Sequence of chain 1.K:
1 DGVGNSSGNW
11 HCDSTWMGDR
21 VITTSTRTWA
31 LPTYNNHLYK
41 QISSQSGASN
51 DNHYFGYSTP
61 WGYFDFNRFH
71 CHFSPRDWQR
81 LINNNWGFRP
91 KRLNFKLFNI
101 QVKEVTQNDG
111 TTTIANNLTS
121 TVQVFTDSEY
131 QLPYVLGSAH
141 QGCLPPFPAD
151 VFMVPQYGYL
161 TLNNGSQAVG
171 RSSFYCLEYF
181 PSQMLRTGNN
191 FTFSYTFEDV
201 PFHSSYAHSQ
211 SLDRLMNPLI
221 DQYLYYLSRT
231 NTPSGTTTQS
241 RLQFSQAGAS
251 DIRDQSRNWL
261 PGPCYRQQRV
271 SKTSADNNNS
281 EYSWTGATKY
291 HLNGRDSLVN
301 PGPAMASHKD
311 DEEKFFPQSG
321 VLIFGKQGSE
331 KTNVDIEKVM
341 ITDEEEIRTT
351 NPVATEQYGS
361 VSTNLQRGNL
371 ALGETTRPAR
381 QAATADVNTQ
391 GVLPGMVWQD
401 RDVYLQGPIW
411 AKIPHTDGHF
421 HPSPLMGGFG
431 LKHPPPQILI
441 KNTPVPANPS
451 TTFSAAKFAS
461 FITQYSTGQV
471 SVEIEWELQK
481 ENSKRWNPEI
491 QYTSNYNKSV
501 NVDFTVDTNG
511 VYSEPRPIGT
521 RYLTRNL

A protein and the small-molecule ligand that binds it are described below.
Small molecule (SMILES): Nc1ncnc2c1ncn2[C@H]1C[C@H](O)[C@@H](COP(=O)(O)O)O1

Binding-site contacts:
Ligand atom C6 contacts residue PRO201 of chain 1.K at 4.3 Å (hydrophobic).
Ligand atom N7 contacts residue PRO201 of chain 1.K at 4.1 Å.
Ligand atom C3' contacts residue PRO422 of chain 1.K at 3.7 Å (hydrophobic).
Ligand atom O1P contacts residue HIS419 of chain 1.K at 4.3 Å.
Ligand atom C4 contacts residue PRO422 of chain 1.K at 4.2 Å (hydrophobic).
Ligand atom P contacts residue PHE420 of chain 1.K at 4.2 Å.
Ligand atom O5' contacts residue HIS421 of chain 1.K at 3.0 Å (h-bond).
Ligand atom N6 contacts residue PRO422 of chain 1.K at 3.2 Å (h-bond).
Ligand atom C8 contacts residue HIS421 of chain 1.K at 3.8 Å.
Ligand atom N6 contacts residue PRO424 of chain 1.K at 4.1 Å.
Ligand atom N3 contacts residue PRO422 of chain 1.K at 4.4 Å.
Ligand atom C2 contacts residue PRO201 of chain 1.K at 4.2 Å (hydrophobic).
Ligand atom C1' contacts residue PRO201 of chain 1.K at 4.3 Å (hydrophobic).
Ligand atom O1P contacts residue HIS421 of chain 1.K at 4.1 Å.
Ligand atom C6 contacts residue VAL200 of chain 1.K at 4.2 Å (hydrophobic).
Ligand atom C5 contacts residue PRO201 of chain 1.K at 4.0 Å (hydrophobic).
Ligand atom C6 contacts residue SER423 of chain 1.K at 4.2 Å.
Ligand atom P contacts residue HIS421 of chain 1.K at 3.6 Å.
Ligand atom N1 contacts residue VAL200 of chain 1.K at 3.9 Å.
Ligand atom O4' contacts residue HIS421 of chain 1.K at 4.2 Å.
Ligand atom C2 contacts residue GLY430 of chain 1.K at 3.6 Å.
Ligand atom C6 contacts residue GLY430 of chain 1.K at 3.9 Å.
Ligand atom N1 contacts residue PRO422 of chain 1.K at 3.6 Å.
Ligand atom C6 contacts residue PRO422 of chain 1.K at 3.4 Å (hydrophobic).
Ligand atom O5' contacts residue PRO422 of chain 1.K at 3.8 Å.
Ligand atom N6 contacts residue PHE429 of chain 1.K at 4.1 Å.
Ligand atom N9 contacts residue PRO422 of chain 1.K at 4.3 Å.
Ligand atom C5' contacts residue HIS421 of chain 1.K at 3.7 Å.
Ligand atom C8 contacts residue PRO201 of chain 1.K at 3.9 Å (hydrophobic).
Ligand atom N7 contacts residue SER423 of chain 1.K at 4.0 Å.
Ligand atom N1 contacts residue GLY430 of chain 1.K at 2.9 Å (h-bond).
Ligand atom C2 contacts residue VAL200 of chain 1.K at 4.4 Å (hydrophobic).
Ligand atom C4 contacts residue PRO201 of chain 1.K at 3.9 Å (hydrophobic).
Ligand atom O5' contacts residue PHE420 of chain 1.K at 4.2 Å.
Ligand atom C5 contacts residue PRO422 of chain 1.K at 4.0 Å (hydrophobic).
Ligand atom N6 contacts residue SER423 of chain 1.K at 3.5 Å.
Ligand atom N7 contacts residue HIS421 of chain 1.K at 4.0 Å.
Ligand atom N9 contacts residue PRO201 of chain 1.K at 3.8 Å.
Ligand atom N6 contacts residue GLY430 of chain 1.K at 3.0 Å (h-bond).
Ligand atom N3 contacts residue PRO201 of chain 1.K at 4.0 Å.